Sequence of chain 11.BA:
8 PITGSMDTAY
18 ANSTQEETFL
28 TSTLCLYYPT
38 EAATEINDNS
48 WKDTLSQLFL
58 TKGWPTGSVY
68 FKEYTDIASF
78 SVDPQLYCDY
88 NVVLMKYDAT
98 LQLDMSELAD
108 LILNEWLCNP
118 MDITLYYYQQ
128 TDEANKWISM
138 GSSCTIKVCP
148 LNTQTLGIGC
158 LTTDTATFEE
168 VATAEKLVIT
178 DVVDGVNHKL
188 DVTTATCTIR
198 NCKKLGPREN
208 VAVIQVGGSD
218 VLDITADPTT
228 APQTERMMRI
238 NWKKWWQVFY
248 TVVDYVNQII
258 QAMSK

A small-molecule ligand and the protein it binds are described below.
Small molecule (SMILES): CC(=O)N[C@H]1[C@H](O[C@H]2[C@H](O)[C@@H](NC(C)=O)CO[C@@H]2CO)O[C@H](CO)[C@@H](O)[C@@H]1O

Binding-site contacts:
Ligand atom O5 contacts residue ASN19 of chain 11.BA at 2.5 Å (h-bond).
Ligand atom O7 contacts residue ASN19 of chain 11.BA at 4.2 Å.
Ligand atom C7 contacts residue ASN19 of chain 11.BA at 3.8 Å.
Ligand atom C4 contacts residue ASN19 of chain 11.BA at 4.4 Å.
Ligand atom N2 contacts residue ASN19 of chain 11.BA at 3.2 Å (h-bond).
Ligand atom C8 contacts residue TYR17 of chain 11.BA at 4.4 Å (hydrophobic).
Ligand atom C1 contacts residue ASN19 of chain 11.BA at 1.6 Å.
Ligand atom C2 contacts residue ASN19 of chain 11.BA at 2.9 Å.
Ligand atom C3 contacts residue ASN19 of chain 11.BA at 4.0 Å.
Ligand atom C5 contacts residue ASN19 of chain 11.BA at 3.5 Å.